The protein below binds the small molecule below.
Small molecule (SMILES): CC(=O)N[C@@H]1[C@@H](O)[C@H](O)[C@@H](CO)O[C@H]1O

Binding-site contacts:
Ligand atom N2 contacts residue ASN243 of chain 1.A at 2.9 Å (h-bond).
Ligand atom C7 contacts residue ASN243 of chain 1.A at 3.5 Å.
Ligand atom C5 contacts residue TRP149 of chain 1.A at 3.8 Å (hydrophobic).
Ligand atom C2 contacts residue ASN243 of chain 1.A at 2.4 Å.
Ligand atom C8 contacts residue ASN243 of chain 1.A at 4.2 Å.
Ligand atom C1 contacts residue ASN243 of chain 1.A at 1.5 Å.
Ligand atom O5 contacts residue TRP149 of chain 1.A at 3.9 Å.
Ligand atom C5 contacts residue ASN243 of chain 1.A at 3.7 Å.
Ligand atom C4 contacts residue ASN243 of chain 1.A at 4.2 Å.
Ligand atom C8 contacts residue VAL241 of chain 1.A at 3.6 Å (hydrophobic).
Ligand atom C8 contacts residue THR242 of chain 1.A at 4.5 Å.
Ligand atom O7 contacts residue ASN243 of chain 1.A at 3.8 Å.
Ligand atom O5 contacts residue ASN243 of chain 1.A at 2.4 Å (h-bond).
Ligand atom C3 contacts residue ASN243 of chain 1.A at 3.8 Å.
Ligand atom C1 contacts residue TRP149 of chain 1.A at 3.9 Å (hydrophobic).
Ligand atom C6 contacts residue TRP149 of chain 1.A at 4.2 Å (hydrophobic).

Sequence of chain 1.A:
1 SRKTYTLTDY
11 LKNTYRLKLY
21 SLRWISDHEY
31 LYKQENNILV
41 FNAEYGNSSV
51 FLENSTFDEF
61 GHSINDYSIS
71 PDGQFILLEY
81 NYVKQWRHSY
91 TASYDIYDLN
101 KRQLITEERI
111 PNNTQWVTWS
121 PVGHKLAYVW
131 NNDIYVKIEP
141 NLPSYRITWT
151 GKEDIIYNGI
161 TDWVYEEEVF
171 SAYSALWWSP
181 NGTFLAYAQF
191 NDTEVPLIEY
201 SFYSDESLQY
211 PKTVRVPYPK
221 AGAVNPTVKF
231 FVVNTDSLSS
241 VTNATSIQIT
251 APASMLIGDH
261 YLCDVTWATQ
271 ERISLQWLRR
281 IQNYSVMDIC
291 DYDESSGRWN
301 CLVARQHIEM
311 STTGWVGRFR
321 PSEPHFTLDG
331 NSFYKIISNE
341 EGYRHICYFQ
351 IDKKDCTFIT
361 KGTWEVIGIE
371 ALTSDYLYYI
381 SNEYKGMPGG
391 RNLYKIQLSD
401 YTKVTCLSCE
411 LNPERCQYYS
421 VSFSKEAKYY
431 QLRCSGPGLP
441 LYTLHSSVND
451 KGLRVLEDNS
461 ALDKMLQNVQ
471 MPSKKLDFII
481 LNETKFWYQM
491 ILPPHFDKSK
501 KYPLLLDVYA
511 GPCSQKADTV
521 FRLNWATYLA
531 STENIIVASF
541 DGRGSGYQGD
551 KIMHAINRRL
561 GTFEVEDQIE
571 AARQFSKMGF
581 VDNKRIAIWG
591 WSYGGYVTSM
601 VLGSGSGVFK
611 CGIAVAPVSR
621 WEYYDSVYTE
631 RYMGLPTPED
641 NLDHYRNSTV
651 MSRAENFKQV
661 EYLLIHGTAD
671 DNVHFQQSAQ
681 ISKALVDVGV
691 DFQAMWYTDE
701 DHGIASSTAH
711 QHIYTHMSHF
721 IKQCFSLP